This protein binds this small molecule.
Small molecule (SMILES): CCCN(C(=O)N[C@@H](CSCc1ccc(Br)cc1)C(=O)O)C(=O)c1cccc(C#Cc2ccc(F)cc2F)c1

Binding-site contacts:
Ligand atom F4 contacts residue PHE72 of chain 1.B at 3.3 Å.
Ligand atom C29 contacts residue TYR50 of chain 1.B at 3.6 Å (hydrophobic).
Ligand atom C3 contacts residue GLY96 of chain 1.B at 3.7 Å.
Ligand atom C30 contacts residue PHE46 of chain 1.B at 3.5 Å (hydrophobic).
Ligand atom C24 contacts residue ALA53 of chain 1.B at 3.9 Å (hydrophobic).
Ligand atom F2 contacts residue PHE92 of chain 1.B at 3.2 Å.
Ligand atom C15 contacts residue PHE95 of chain 1.B at 3.6 Å (hydrophobic).
Ligand atom C1 contacts residue PHE95 of chain 1.B at 3.8 Å (hydrophobic).
Ligand atom C4 contacts residue PHE72 of chain 1.B at 3.7 Å (hydrophobic).
Ligand atom C9 contacts residue LEU61 of chain 1.B at 3.9 Å (hydrophobic).
Ligand atom C14 contacts residue VAL75 of chain 1.B at 3.4 Å (hydrophobic).
Ligand atom C3 contacts residue PHE92 of chain 1.B at 3.4 Å (hydrophobic).
Ligand atom BR contacts residue GLY87 of chain 1.B at 3.9 Å.
Ligand atom C13 contacts residue GLU78 of chain 1.B at 3.9 Å.
Ligand atom F4 contacts residue GLY96 of chain 1.B at 3.5 Å.
Ligand atom C27 contacts residue ARG88 of chain 1.B at 3.5 Å.
Ligand atom C29 contacts residue PHE46 of chain 1.B at 3.4 Å (hydrophobic).
Ligand atom C30 contacts residue TYR50 of chain 1.B at 3.5 Å (hydrophobic).
Ligand atom C9 contacts residue LEU79 of chain 1.B at 3.8 Å (hydrophobic).
Ligand atom O19 contacts residue ALA53 of chain 1.B at 3.5 Å.
Ligand atom F2 contacts residue PHE95 of chain 1.B at 3.5 Å.
Ligand atom C18 contacts residue GLN60 of chain 1.B at 3.5 Å.
Ligand atom C13 contacts residue LEU79 of chain 1.B at 3.8 Å (hydrophobic).
Ligand atom S23 contacts residue ARG52 of chain 1.B at 3.7 Å.
Ligand atom C2 contacts residue PHE92 of chain 1.B at 3.8 Å (hydrophobic).
Ligand atom C19 contacts residue PHE95 of chain 1.B at 3.9 Å (hydrophobic).
Ligand atom F4 contacts residue MET119 of chain 1.B at 3.3 Å.
Ligand atom C25 contacts residue PHE46 of chain 1.B at 3.7 Å (hydrophobic).
Ligand atom C8 contacts residue LEU61 of chain 1.B at 3.9 Å (hydrophobic).
Ligand atom F2 contacts residue LEU79 of chain 1.B at 3.2 Å.
Ligand atom N15 contacts residue PHE95 of chain 1.B at 3.5 Å.
Ligand atom C4 contacts residue GLY96 of chain 1.B at 3.8 Å.
Ligand atom C10 contacts residue PHE95 of chain 1.B at 3.7 Å (hydrophobic).
Ligand atom C14 contacts residue LEU79 of chain 1.B at 3.7 Å (hydrophobic).
Ligand atom O15 contacts residue PHE95 of chain 1.B at 3.9 Å.
Ligand atom C5 contacts residue PHE72 of chain 1.B at 3.8 Å (hydrophobic).
Ligand atom BR contacts residue ARG88 of chain 1.B at 3.6 Å.
Ligand atom C2 contacts residue PHE95 of chain 1.B at 3.6 Å (hydrophobic).
Ligand atom O1 contacts residue ARG52 of chain 1.B at 3.5 Å (salt-bridge).
Ligand atom C28 contacts residue PHE46 of chain 1.B at 3.8 Å (hydrophobic).

Sequence of chain 1.B:
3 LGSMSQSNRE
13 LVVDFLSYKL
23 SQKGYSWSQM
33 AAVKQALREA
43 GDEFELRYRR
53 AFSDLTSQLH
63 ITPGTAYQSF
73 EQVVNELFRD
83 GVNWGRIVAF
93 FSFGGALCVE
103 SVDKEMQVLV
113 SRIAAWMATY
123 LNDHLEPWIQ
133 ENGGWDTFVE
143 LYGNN